A small-molecule ligand and the protein it binds are described below.
Small molecule (SMILES): C[C@H](C(=O)O)c1ccc(-c2ccccc2)c(F)c1

Binding-site contacts:
Ligand atom C1 contacts residue GLY506 of chain 1.A at 3.4 Å.
Ligand atom F contacts residue LEU332 of chain 1.A at 3.3 Å.
Ligand atom C7 contacts residue VAL329 of chain 1.A at 3.7 Å (hydrophobic).
Ligand atom C4 contacts residue TYR365 of chain 1.A at 3.3 Å (hydrophobic).
Ligand atom C13 contacts residue VAL96 of chain 1.A at 3.9 Å (hydrophobic).
Ligand atom C2 contacts residue LEU332 of chain 1.A at 3.9 Å (hydrophobic).
Ligand atom O1 contacts residue ALA507 of chain 1.A at 3.5 Å.
Ligand atom O contacts residue TYR335 of chain 1.A at 2.7 Å (h-bond).
Ligand atom C1 contacts residue MET502 of chain 1.A at 3.9 Å (hydrophobic).
Ligand atom O1 contacts residue ARG100 of chain 1.A at 2.8 Å (salt-bridge).
Ligand atom C8 contacts residue ALA507 of chain 1.A at 3.6 Å (hydrophobic).
Ligand atom C8 contacts residue VAL329 of chain 1.A at 3.5 Å (hydrophobic).
Ligand atom C13 contacts residue LEU339 of chain 1.A at 3.7 Å (hydrophobic).
Ligand atom O contacts residue ARG100 of chain 1.A at 2.8 Å (salt-bridge).
Ligand atom C14 contacts residue ARG100 of chain 1.A at 3.5 Å.
Ligand atom C5 contacts residue TRP367 of chain 1.A at 3.4 Å (hydrophobic).
Ligand atom C5 contacts residue TYR365 of chain 1.A at 3.8 Å (hydrophobic).
Ligand atom C contacts residue MET502 of chain 1.A at 4.0 Å (hydrophobic).
Ligand atom C1 contacts residue ALA507 of chain 1.A at 3.6 Å (hydrophobic).
Ligand atom C5 contacts residue SER510 of chain 1.A at 3.5 Å.
Ligand atom C14 contacts residue TYR335 of chain 1.A at 3.8 Å (hydrophobic).
Ligand atom O contacts residue ILE503 of chain 1.A at 3.9 Å.
Ligand atom C12 contacts residue TYR335 of chain 1.A at 3.5 Å (hydrophobic).
Ligand atom F contacts residue ILE503 of chain 1.A at 3.5 Å.
Ligand atom C6 contacts residue ALA507 of chain 1.A at 3.8 Å (hydrophobic).
Ligand atom C4 contacts residue TRP367 of chain 1.A at 3.8 Å (hydrophobic).
Ligand atom O1 contacts residue LEU511 of chain 1.A at 3.7 Å.
Ligand atom C14 contacts residue ALA507 of chain 1.A at 3.9 Å (hydrophobic).
Ligand atom C8 contacts residue LEU511 of chain 1.A at 4.0 Å (hydrophobic).
Ligand atom C contacts residue GLY506 of chain 1.A at 3.6 Å.
Ligand atom C13 contacts residue TYR335 of chain 1.A at 3.9 Å (hydrophobic).
Ligand atom C7 contacts residue ALA507 of chain 1.A at 3.5 Å (hydrophobic).
Ligand atom C3 contacts residue LEU332 of chain 1.A at 4.0 Å (hydrophobic).
Ligand atom C2 contacts residue SER510 of chain 1.A at 3.9 Å.
Ligand atom C contacts residue TRP367 of chain 1.A at 3.8 Å (hydrophobic).
Ligand atom C9 contacts residue ALA507 of chain 1.A at 3.8 Å (hydrophobic).
Ligand atom O1 contacts residue VAL96 of chain 1.A at 3.5 Å.
Ligand atom C4 contacts residue SER510 of chain 1.A at 3.1 Å.
Ligand atom C3 contacts residue SER510 of chain 1.A at 3.2 Å.
Ligand atom C9 contacts residue VAL329 of chain 1.A at 3.8 Å (hydrophobic).

Sequence of chain 1.A:
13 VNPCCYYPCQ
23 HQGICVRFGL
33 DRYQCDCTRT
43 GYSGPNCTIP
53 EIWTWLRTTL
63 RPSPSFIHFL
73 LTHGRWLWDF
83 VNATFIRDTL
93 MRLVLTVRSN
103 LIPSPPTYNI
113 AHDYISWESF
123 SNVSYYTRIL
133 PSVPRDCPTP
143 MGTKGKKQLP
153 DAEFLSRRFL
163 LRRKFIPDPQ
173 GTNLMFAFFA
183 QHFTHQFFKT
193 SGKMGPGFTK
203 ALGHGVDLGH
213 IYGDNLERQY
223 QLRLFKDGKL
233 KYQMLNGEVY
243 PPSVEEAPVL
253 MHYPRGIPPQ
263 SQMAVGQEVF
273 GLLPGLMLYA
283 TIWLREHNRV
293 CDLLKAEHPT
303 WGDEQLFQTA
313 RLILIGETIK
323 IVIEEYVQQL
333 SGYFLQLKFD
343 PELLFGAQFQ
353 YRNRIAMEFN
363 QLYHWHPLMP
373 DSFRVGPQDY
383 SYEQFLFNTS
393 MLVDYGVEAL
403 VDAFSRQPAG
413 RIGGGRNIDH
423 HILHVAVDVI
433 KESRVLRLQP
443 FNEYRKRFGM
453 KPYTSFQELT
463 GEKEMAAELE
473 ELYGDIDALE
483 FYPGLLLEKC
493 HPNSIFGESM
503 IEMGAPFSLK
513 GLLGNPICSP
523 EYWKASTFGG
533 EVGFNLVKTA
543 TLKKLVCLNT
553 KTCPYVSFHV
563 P